Sequence of chain 1.DA:
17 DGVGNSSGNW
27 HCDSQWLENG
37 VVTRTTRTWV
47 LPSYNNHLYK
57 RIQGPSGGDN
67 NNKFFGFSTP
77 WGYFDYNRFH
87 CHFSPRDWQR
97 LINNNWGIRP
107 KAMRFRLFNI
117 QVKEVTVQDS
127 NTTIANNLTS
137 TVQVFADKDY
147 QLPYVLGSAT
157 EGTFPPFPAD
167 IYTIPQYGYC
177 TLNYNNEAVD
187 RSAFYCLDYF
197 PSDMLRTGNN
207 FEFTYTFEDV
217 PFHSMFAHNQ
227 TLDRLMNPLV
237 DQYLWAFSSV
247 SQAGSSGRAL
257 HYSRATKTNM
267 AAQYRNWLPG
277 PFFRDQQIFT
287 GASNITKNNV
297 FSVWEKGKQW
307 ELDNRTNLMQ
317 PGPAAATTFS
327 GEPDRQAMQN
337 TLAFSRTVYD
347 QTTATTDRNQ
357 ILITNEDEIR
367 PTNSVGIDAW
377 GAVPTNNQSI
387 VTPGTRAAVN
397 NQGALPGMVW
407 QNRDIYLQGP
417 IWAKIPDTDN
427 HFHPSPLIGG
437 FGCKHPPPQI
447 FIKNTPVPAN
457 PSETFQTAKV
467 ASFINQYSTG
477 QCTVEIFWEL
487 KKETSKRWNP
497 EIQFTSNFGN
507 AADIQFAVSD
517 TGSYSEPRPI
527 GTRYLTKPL

Binding-site contacts:
Ligand atom N7 contacts residue ASN426 of chain 1.DA at 3.5 Å (h-bond).
Ligand atom N1 contacts residue PRO217 of chain 1.T at 4.1 Å.
Ligand atom C6 contacts residue PRO217 of chain 1.T at 4.0 Å (hydrophobic).
Ligand atom C3' contacts residue HIS429 of chain 1.T at 3.7 Å.
Ligand atom O4' contacts residue ASN426 of chain 1.DA at 4.0 Å.
Ligand atom N6 contacts residue ASN408 of chain 1.T at 3.9 Å.
Ligand atom N6 contacts residue SER431 of chain 1.T at 3.3 Å.
Ligand atom N3 contacts residue PRO430 of chain 1.T at 4.1 Å.
Ligand atom C2 contacts residue PRO217 of chain 1.T at 3.8 Å (hydrophobic).
Ligand atom N7 contacts residue SER431 of chain 1.T at 3.8 Å.
Ligand atom C4' contacts residue HIS429 of chain 1.T at 3.9 Å.
Ligand atom C2' contacts residue HIS429 of chain 1.T at 3.7 Å.
Ligand atom C5 contacts residue SER431 of chain 1.T at 4.0 Å.
Ligand atom N6 contacts residue PRO432 of chain 1.T at 4.0 Å.
Ligand atom O2P contacts residue HIS427 of chain 1.DA at 3.1 Å.
Ligand atom N3 contacts residue PRO217 of chain 1.T at 3.9 Å.
Ligand atom N9 contacts residue ASN426 of chain 1.DA at 4.1 Å.
Ligand atom N7 contacts residue ASN408 of chain 1.T at 3.5 Å (h-bond).
Ligand atom C4 contacts residue PRO217 of chain 1.T at 3.8 Å (hydrophobic).
Ligand atom C5 contacts residue PRO217 of chain 1.T at 3.8 Å (hydrophobic).
Ligand atom N1 contacts residue GLY438 of chain 1.T at 3.7 Å.
Ligand atom N6 contacts residue PRO430 of chain 1.T at 4.1 Å.
Ligand atom C2 contacts residue GLY438 of chain 1.T at 3.9 Å.
Ligand atom C2 contacts residue PRO430 of chain 1.T at 3.8 Å (hydrophobic).
Ligand atom C8 contacts residue ASP425 of chain 1.DA at 4.1 Å.
Ligand atom C5' contacts residue HIS429 of chain 1.T at 3.1 Å.
Ligand atom C6 contacts residue SER431 of chain 1.T at 3.8 Å.
Ligand atom N1 contacts residue PRO430 of chain 1.T at 3.5 Å (h-bond).
Ligand atom C2' contacts residue PRO430 of chain 1.T at 3.5 Å (hydrophobic).
Ligand atom N9 contacts residue PRO217 of chain 1.T at 4.2 Å.
Ligand atom C8 contacts residue ASN426 of chain 1.DA at 3.0 Å.
Ligand atom O5' contacts residue HIS429 of chain 1.T at 4.2 Å.
Ligand atom O4' contacts residue HIS429 of chain 1.T at 4.0 Å.
Ligand atom O2P contacts residue ASN426 of chain 1.DA at 3.3 Å.
Ligand atom C6 contacts residue PRO430 of chain 1.T at 3.7 Å (hydrophobic).
Ligand atom N6 contacts residue GLY438 of chain 1.T at 4.2 Å.
Ligand atom P contacts residue ASP425 of chain 1.DA at 3.7 Å.
Ligand atom N6 contacts residue GLY436 of chain 1.T at 3.8 Å.
Ligand atom O2P contacts residue ASP425 of chain 1.DA at 3.2 Å (salt-bridge).
Ligand atom C5' contacts residue HIS427 of chain 1.DA at 4.0 Å.

Sequence of chain 1.T:
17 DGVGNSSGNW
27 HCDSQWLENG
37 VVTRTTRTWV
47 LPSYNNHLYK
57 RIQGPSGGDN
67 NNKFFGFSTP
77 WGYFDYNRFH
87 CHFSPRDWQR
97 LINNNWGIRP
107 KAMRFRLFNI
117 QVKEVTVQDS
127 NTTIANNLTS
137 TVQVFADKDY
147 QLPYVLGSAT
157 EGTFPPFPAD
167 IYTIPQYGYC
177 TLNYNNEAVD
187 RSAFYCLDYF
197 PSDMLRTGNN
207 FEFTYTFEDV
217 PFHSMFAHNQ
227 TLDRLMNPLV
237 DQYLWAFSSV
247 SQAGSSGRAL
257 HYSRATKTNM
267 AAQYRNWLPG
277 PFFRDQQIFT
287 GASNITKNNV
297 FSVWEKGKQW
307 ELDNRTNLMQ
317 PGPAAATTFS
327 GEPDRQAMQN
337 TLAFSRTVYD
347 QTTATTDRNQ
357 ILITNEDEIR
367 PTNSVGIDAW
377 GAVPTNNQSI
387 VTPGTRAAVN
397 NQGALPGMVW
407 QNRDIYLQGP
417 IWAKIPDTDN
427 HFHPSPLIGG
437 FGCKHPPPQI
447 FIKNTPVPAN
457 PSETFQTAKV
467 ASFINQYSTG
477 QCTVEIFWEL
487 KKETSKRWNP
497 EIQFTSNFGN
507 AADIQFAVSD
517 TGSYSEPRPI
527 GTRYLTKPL

This small molecule binds to this protein.
Small molecule (SMILES): Nc1ncnc2c1ncn2[C@H]1C[C@H](O)[C@@H](COP(=O)(O)O)O1